Binding-site contacts:
Ligand atom CAI contacts residue ASP491 of chain 1.B at 3.4 Å.
Ligand atom CAI contacts residue EDO1 of chain 1.KA at 3.7 Å.
Ligand atom NAL contacts residue ASP491 of chain 1.B at 2.5 Å (salt-bridge).
Ligand atom OAB contacts residue LYS490 of chain 1.B at 2.9 Å (salt-bridge).
Ligand atom OAB contacts residue GLY489 of chain 1.B at 3.3 Å.
Ligand atom OAC contacts residue LYS490 of chain 1.B at 3.3 Å (salt-bridge).
Ligand atom CAI contacts residue TYR58 of chain 1.B at 3.6 Å (hydrophobic).
Ligand atom CAM contacts residue EDO1 of chain 1.TA at 4.0 Å.
Ligand atom CAM contacts residue LYS490 of chain 1.B at 4.4 Å.
Ligand atom OAD contacts residue LYS490 of chain 1.B at 3.5 Å.
Ligand atom CAG contacts residue EDO1 of chain 1.KA at 3.8 Å.
Ligand atom CAN contacts residue ASP491 of chain 1.B at 3.3 Å.
Ligand atom CAN contacts residue EDO1 of chain 1.TA at 3.7 Å.
Ligand atom CAJ contacts residue EDO1 of chain 1.TA at 3.4 Å.
Ligand atom CAK contacts residue EDO1 of chain 1.TA at 3.5 Å.
Ligand atom CAI contacts residue EDO1 of chain 1.TA at 4.5 Å.
Ligand atom OAC contacts residue GLY489 of chain 1.B at 4.0 Å.
Ligand atom SAO contacts residue LYS490 of chain 1.B at 3.9 Å.
Ligand atom OAC contacts residue ASP491 of chain 1.B at 3.1 Å (salt-bridge).
Ligand atom OAC contacts residue EDO1 of chain 1.TA at 4.5 Å.
Ligand atom CAN contacts residue TYR58 of chain 1.B at 4.4 Å (hydrophobic).
Ligand atom CAK contacts residue LYS490 of chain 1.B at 4.4 Å.
Ligand atom OAB contacts residue EDO1 of chain 1.TA at 4.5 Å.
Ligand atom CAM contacts residue ASP491 of chain 1.B at 3.6 Å.
Ligand atom NAL contacts residue EDO1 of chain 1.TA at 3.8 Å.
Ligand atom CAG contacts residue TYR58 of chain 1.B at 3.8 Å (hydrophobic).
Ligand atom CAJ contacts residue ASP491 of chain 1.B at 3.4 Å.
Ligand atom CAH contacts residue ASP491 of chain 1.B at 3.6 Å.

A protein and the small-molecule ligand that binds it are described below.
Small molecule (SMILES): O=S(=O)(O)C[C@H](O)CNC1CCCCC1

Sequence of chain 1.B:
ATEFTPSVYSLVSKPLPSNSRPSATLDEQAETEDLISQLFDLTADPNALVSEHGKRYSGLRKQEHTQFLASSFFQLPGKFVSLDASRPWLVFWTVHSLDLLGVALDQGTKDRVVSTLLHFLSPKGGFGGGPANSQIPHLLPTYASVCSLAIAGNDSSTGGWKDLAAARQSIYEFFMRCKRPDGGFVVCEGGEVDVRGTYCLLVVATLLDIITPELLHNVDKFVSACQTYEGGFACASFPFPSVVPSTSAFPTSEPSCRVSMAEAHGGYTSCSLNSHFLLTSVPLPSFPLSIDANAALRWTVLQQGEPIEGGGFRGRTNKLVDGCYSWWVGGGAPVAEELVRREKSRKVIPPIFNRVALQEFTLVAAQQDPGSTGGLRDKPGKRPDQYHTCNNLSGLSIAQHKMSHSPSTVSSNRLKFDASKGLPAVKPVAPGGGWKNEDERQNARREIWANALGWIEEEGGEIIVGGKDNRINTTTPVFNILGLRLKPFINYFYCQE